Binding-site contacts:
Ligand atom O7 contacts residue SER252 of chain 2.E at 2.9 Å (h-bond).
Ligand atom C5 contacts residue MET223 of chain 2.E at 4.0 Å (hydrophobic).
Ligand atom C8 contacts residue SER252 of chain 2.E at 3.4 Å.
Ligand atom N2 contacts residue LYS220 of chain 2.E at 4.1 Å.
Ligand atom C7 contacts residue SER252 of chain 2.E at 3.5 Å.
Ligand atom O6 contacts residue TYR243 of chain 2.E at 4.0 Å.
Ligand atom C4 contacts residue MET223 of chain 2.E at 4.0 Å (hydrophobic).
Ligand atom C1 contacts residue LYS220 of chain 2.E at 4.0 Å.
Ligand atom C6 contacts residue LYS220 of chain 2.E at 4.0 Å.
Ligand atom C7 contacts residue ASN225 of chain 2.E at 3.1 Å.
Ligand atom O7 contacts residue ASN225 of chain 2.E at 2.9 Å (h-bond).
Ligand atom C8 contacts residue ARG251 of chain 2.E at 3.5 Å.
Ligand atom O5 contacts residue ASN225 of chain 2.E at 2.3 Å (h-bond).
Ligand atom C5 contacts residue ASN225 of chain 2.E at 3.6 Å.
Ligand atom O7 contacts residue LYS220 of chain 2.E at 4.0 Å.
Ligand atom O3 contacts residue ASP283 of chain 2.E at 4.3 Å.
Ligand atom C7 contacts residue ARG251 of chain 2.E at 4.0 Å.
Ligand atom O4 contacts residue MET223 of chain 2.E at 3.7 Å.
Ligand atom C2 contacts residue ASN225 of chain 2.E at 2.5 Å.
Ligand atom C3 contacts residue MET223 of chain 2.E at 3.7 Å (hydrophobic).
Ligand atom N2 contacts residue ASN225 of chain 2.E at 3.0 Å (h-bond).
Ligand atom N2 contacts residue MET223 of chain 2.E at 3.8 Å.
Ligand atom C4 contacts residue LYS220 of chain 2.E at 3.4 Å.
Ligand atom C7 contacts residue MET223 of chain 2.E at 3.6 Å (hydrophobic).
Ligand atom O3 contacts residue LYS220 of chain 2.E at 3.8 Å.
Ligand atom C3 contacts residue ASN225 of chain 2.E at 3.8 Å.
Ligand atom O7 contacts residue ARG251 of chain 2.E at 4.3 Å.
Ligand atom C4 contacts residue ASN225 of chain 2.E at 4.2 Å.
Ligand atom C3 contacts residue LYS220 of chain 2.E at 4.1 Å.
Ligand atom O7 contacts residue MET223 of chain 2.E at 3.5 Å.
Ligand atom C8 contacts residue MET223 of chain 2.E at 3.3 Å (hydrophobic).
Ligand atom C2 contacts residue ASP283 of chain 2.E at 3.8 Å.
Ligand atom O5 contacts residue LYS220 of chain 2.E at 3.4 Å.
Ligand atom C5 contacts residue LYS220 of chain 2.E at 4.0 Å.
Ligand atom C1 contacts residue ASN225 of chain 2.E at 1.4 Å.
Ligand atom O4 contacts residue LYS220 of chain 2.E at 4.2 Å.
Ligand atom C1 contacts residue LYS220 of chain 2.E at 4.2 Å.
Ligand atom O6 contacts residue ASP283 of chain 2.E at 3.8 Å.
Ligand atom C6 contacts residue ASP283 of chain 2.E at 3.8 Å.
Ligand atom C2 contacts residue LYS220 of chain 2.E at 3.8 Å.

Sequence of chain 2.E:
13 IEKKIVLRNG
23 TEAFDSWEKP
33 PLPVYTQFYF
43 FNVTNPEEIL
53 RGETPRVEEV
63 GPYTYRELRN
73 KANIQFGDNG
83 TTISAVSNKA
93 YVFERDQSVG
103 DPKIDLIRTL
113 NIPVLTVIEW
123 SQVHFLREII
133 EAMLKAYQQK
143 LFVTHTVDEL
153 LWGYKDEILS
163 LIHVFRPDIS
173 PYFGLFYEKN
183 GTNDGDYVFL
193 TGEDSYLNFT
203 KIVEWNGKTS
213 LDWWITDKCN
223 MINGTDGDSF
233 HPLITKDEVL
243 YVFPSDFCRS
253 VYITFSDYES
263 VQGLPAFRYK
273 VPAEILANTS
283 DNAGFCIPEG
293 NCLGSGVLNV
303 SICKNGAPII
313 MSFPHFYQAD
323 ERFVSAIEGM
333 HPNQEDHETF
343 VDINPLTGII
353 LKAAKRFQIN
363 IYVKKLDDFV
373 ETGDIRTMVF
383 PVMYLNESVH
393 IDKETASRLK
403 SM

The small molecule below binds the protein below.
Small molecule (SMILES): CC(=O)N[C@H]1[C@H](O[C@H]2[C@H](O)[C@@H](NC(C)=O)CO[C@@H]2CO)O[C@H](CO)[C@@H](O[C@@H]2O[C@H](CO)[C@@H](O)[C@H](O)[C@@H]2O)[C@@H]1O